Sequence of chain 1.E:
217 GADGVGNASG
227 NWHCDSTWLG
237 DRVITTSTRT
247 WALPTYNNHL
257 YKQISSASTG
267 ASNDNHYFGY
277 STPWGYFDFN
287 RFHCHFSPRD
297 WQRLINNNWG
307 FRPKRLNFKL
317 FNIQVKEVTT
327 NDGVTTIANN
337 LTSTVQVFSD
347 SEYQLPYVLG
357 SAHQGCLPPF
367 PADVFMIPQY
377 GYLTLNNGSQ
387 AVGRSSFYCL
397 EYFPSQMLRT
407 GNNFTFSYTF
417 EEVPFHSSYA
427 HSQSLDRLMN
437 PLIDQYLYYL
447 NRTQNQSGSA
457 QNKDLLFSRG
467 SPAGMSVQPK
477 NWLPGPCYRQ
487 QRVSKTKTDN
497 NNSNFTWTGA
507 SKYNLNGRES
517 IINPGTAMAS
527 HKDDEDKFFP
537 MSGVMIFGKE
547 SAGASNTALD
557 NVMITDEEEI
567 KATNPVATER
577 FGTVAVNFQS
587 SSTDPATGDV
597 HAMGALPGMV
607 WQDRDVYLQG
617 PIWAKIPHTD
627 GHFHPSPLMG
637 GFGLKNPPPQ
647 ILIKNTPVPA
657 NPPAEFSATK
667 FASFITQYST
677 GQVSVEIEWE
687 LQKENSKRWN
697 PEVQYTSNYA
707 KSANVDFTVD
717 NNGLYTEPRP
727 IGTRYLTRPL

Binding-site contacts:
Ligand atom C6 contacts residue SER632 of chain 1.E at 4.0 Å.
Ligand atom N6 contacts residue GLY639 of chain 1.E at 3.5 Å (h-bond).
Ligand atom N6 contacts residue SER632 of chain 1.E at 3.6 Å.
Ligand atom N1 contacts residue PHE638 of chain 1.E at 4.1 Å.
Ligand atom C5 contacts residue PRO420 of chain 1.E at 4.5 Å (hydrophobic).
Ligand atom N3 contacts residue GLY639 of chain 1.E at 4.2 Å.
Ligand atom N9 contacts residue PRO631 of chain 1.E at 3.8 Å.
Ligand atom C8 contacts residue HIS630 of chain 1.E at 3.3 Å.
Ligand atom N6 contacts residue PRO633 of chain 1.E at 4.4 Å.
Ligand atom N6 contacts residue PHE638 of chain 1.E at 3.7 Å.
Ligand atom N6 contacts residue GLY637 of chain 1.E at 3.4 Å (h-bond).
Ligand atom N7 contacts residue ASP609 of chain 1.E at 4.0 Å.
Ligand atom C5 contacts residue SER632 of chain 1.E at 3.9 Å.
Ligand atom N1 contacts residue GLY639 of chain 1.E at 3.0 Å (h-bond).
Ligand atom N7 contacts residue SER632 of chain 1.E at 3.7 Å.
Ligand atom C6 contacts residue GLY639 of chain 1.E at 3.7 Å.
Ligand atom N3 contacts residue PRO631 of chain 1.E at 4.1 Å.
Ligand atom C2 contacts residue GLY639 of chain 1.E at 2.9 Å.
Ligand atom N7 contacts residue HIS630 of chain 1.E at 3.7 Å.
Ligand atom C2 contacts residue PRO631 of chain 1.E at 4.2 Å (hydrophobic).
Ligand atom N9 contacts residue HIS630 of chain 1.E at 4.4 Å.
Ligand atom C5 contacts residue PRO631 of chain 1.E at 4.4 Å (hydrophobic).
Ligand atom C4 contacts residue PRO631 of chain 1.E at 4.2 Å (hydrophobic).
Ligand atom C6 contacts residue PRO631 of chain 1.E at 4.3 Å (hydrophobic).
Ligand atom N1 contacts residue PRO631 of chain 1.E at 4.2 Å.
Ligand atom C2 contacts residue ILE622 of chain 1.E at 4.3 Å (hydrophobic).

A protein and the small-molecule ligand that binds it are described below.
Small molecule (SMILES): Nc1ncnc2[nH]cnc12